The small molecule below binds the protein below.
Small molecule (SMILES): CC(=O)N[C@@H]1[C@@H](O)[C@H](O)[C@@H](CO)O[C@H]1O

Sequence of chain 1.A:
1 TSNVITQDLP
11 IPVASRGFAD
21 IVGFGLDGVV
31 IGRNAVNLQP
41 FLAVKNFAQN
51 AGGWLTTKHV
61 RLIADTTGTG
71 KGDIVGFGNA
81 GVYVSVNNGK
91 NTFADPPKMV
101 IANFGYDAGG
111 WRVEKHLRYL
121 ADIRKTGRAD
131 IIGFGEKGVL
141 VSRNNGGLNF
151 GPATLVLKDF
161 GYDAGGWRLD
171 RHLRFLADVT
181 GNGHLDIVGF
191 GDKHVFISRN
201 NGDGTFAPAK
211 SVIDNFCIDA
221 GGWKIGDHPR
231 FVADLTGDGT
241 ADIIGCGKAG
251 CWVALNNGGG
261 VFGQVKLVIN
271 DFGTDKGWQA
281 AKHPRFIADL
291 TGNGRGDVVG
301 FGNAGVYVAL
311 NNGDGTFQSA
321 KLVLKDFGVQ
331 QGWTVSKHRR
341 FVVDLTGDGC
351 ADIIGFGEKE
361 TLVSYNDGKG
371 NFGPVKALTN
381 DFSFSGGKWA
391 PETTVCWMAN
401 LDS

Binding-site contacts:
Ligand atom C8 contacts residue GLY109 of chain 1.A at 3.2 Å.
Ligand atom C1 contacts residue GLY109 of chain 1.A at 4.3 Å.
Ligand atom N2 contacts residue GLY109 of chain 1.A at 2.8 Å (h-bond).
Ligand atom C3 contacts residue GLY109 of chain 1.A at 3.9 Å.
Ligand atom C7 contacts residue GLY135 of chain 1.A at 4.3 Å.
Ligand atom C7 contacts residue GLY109 of chain 1.A at 3.5 Å.
Ligand atom O3 contacts residue TRP111 of chain 1.A at 3.0 Å (h-bond).
Ligand atom O7 contacts residue TRP111 of chain 1.A at 3.6 Å.
Ligand atom O3 contacts residue ASN103 of chain 1.A at 2.8 Å (h-bond).
Ligand atom C8 contacts residue GLY110 of chain 1.A at 3.9 Å.
Ligand atom O4 contacts residue ASN103 of chain 1.A at 2.9 Å (h-bond).
Ligand atom C3 contacts residue ASN103 of chain 1.A at 3.6 Å.
Ligand atom O7 contacts residue GLU136 of chain 1.A at 3.0 Å (salt-bridge).
Ligand atom C8 contacts residue GLU136 of chain 1.A at 4.1 Å.
Ligand atom C8 contacts residue TRP111 of chain 1.A at 3.3 Å (hydrophobic).
Ligand atom C4 contacts residue ASN103 of chain 1.A at 4.1 Å.
Ligand atom C8 contacts residue HIS116 of chain 1.A at 3.5 Å.
Ligand atom O3 contacts residue GLY109 of chain 1.A at 4.1 Å.
Ligand atom O7 contacts residue GLY135 of chain 1.A at 3.5 Å.
Ligand atom C2 contacts residue GLY109 of chain 1.A at 3.9 Å.
Ligand atom O7 contacts residue LEU140 of chain 1.A at 4.0 Å.
Ligand atom N2 contacts residue TRP111 of chain 1.A at 3.4 Å (h-bond).
Ligand atom C8 contacts residue GLY135 of chain 1.A at 4.3 Å.
Ligand atom C7 contacts residue GLU136 of chain 1.A at 3.9 Å.
Ligand atom O1 contacts residue GLU136 of chain 1.A at 4.0 Å.
Ligand atom C3 contacts residue TRP111 of chain 1.A at 3.9 Å (hydrophobic).
Ligand atom C7 contacts residue TRP111 of chain 1.A at 3.5 Å (hydrophobic).
Ligand atom C2 contacts residue TRP111 of chain 1.A at 4.2 Å (hydrophobic).